Sequence of chain 1.B:
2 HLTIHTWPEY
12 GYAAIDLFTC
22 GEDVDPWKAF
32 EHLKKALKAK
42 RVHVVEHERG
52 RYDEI

This protein binds this small molecule.
Small molecule (SMILES): C[SH](C)C[C@H]1O[C@@H](n2cnc3c(N)ncnc32)[C@H](O)[C@@H]1O

Sequence of chain 1.C:
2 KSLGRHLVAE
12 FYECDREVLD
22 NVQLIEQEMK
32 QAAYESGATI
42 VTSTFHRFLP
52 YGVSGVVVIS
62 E

Sequence of chain 1.D:
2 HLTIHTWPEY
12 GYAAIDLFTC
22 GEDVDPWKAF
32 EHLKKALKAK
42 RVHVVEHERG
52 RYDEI

Sequence of chain 1.A:
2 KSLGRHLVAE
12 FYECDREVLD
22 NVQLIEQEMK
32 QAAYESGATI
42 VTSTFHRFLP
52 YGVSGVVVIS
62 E

Binding-site contacts:
Ligand atom C8 contacts residue PHE49 of chain 1.C at 3.8 Å (hydrophobic).
Ligand atom O4' contacts residue TYR52 of chain 1.C at 3.4 Å (h-bond).
Ligand atom C5' contacts residue THR7 of chain 1.D at 3.3 Å.
Ligand atom C2' contacts residue GLU10 of chain 1.D at 3.7 Å.
Ligand atom CG contacts residue SER55 of chain 1.C at 3.8 Å.
Ligand atom C1' contacts residue TYR52 of chain 1.C at 3.0 Å (hydrophobic).
Ligand atom C4' contacts residue TYR52 of chain 1.C at 3.9 Å (hydrophobic).
Ligand atom C3' contacts residue TYR52 of chain 1.C at 3.8 Å (hydrophobic).
Ligand atom SD contacts residue PHE49 of chain 1.C at 3.8 Å.
Ligand atom C3' contacts residue GLU10 of chain 1.D at 3.6 Å.
Ligand atom SD contacts residue SER55 of chain 1.C at 3.9 Å.
Ligand atom O4' contacts residue GLY53 of chain 1.C at 3.7 Å.
Ligand atom O3' contacts residue GLY53 of chain 1.C at 3.5 Å.
Ligand atom O2' contacts residue GLU10 of chain 1.D at 3.0 Å (salt-bridge).
Ligand atom O3' contacts residue TYR52 of chain 1.C at 3.0 Å (h-bond).
Ligand atom C2' contacts residue TYR52 of chain 1.C at 3.8 Å (hydrophobic).
Ligand atom CE contacts residue SER55 of chain 1.C at 3.2 Å.
Ligand atom O3' contacts residue THR7 of chain 1.D at 3.6 Å.
Ligand atom CG contacts residue TRP8 of chain 1.D at 3.8 Å (hydrophobic).
Ligand atom C4' contacts residue GLY53 of chain 1.C at 3.6 Å.
Ligand atom O3' contacts residue TRP8 of chain 1.D at 3.6 Å.
Ligand atom CG contacts residue PYR1 of chain 1.B at 3.7 Å.
Ligand atom N9 contacts residue TYR52 of chain 1.C at 3.9 Å.
Ligand atom C8 contacts residue LEU50 of chain 1.C at 3.1 Å (hydrophobic).
Ligand atom C3' contacts residue THR7 of chain 1.D at 3.6 Å.
Ligand atom CE contacts residue PHE49 of chain 1.C at 3.5 Å (hydrophobic).
Ligand atom C4' contacts residue THR7 of chain 1.D at 3.0 Å.
Ligand atom N7 contacts residue LEU50 of chain 1.C at 3.6 Å (h-bond).
Ligand atom CE contacts residue THR7 of chain 1.D at 3.4 Å.
Ligand atom C6 contacts residue GLU62 of chain 1.A at 3.9 Å.
Ligand atom N6 contacts residue GLU62 of chain 1.A at 2.6 Å (salt-bridge).
Ligand atom O4' contacts residue PHE49 of chain 1.C at 3.5 Å.
Ligand atom N1 contacts residue GLU62 of chain 1.A at 3.2 Å (salt-bridge).
Ligand atom C5' contacts residue TRP8 of chain 1.D at 3.5 Å (hydrophobic).
Ligand atom CE contacts residue VAL54 of chain 1.C at 3.2 Å (hydrophobic).
Ligand atom O3' contacts residue PRO9 of chain 1.D at 3.5 Å.
Ligand atom C3' contacts residue TRP8 of chain 1.D at 3.4 Å (hydrophobic).
Ligand atom O3' contacts residue GLU10 of chain 1.D at 2.7 Å (salt-bridge).
Ligand atom O2' contacts residue TYR52 of chain 1.C at 3.4 Å.
Ligand atom CG contacts residue HIS6 of chain 1.D at 3.8 Å.